Sequence of chain 3.A:
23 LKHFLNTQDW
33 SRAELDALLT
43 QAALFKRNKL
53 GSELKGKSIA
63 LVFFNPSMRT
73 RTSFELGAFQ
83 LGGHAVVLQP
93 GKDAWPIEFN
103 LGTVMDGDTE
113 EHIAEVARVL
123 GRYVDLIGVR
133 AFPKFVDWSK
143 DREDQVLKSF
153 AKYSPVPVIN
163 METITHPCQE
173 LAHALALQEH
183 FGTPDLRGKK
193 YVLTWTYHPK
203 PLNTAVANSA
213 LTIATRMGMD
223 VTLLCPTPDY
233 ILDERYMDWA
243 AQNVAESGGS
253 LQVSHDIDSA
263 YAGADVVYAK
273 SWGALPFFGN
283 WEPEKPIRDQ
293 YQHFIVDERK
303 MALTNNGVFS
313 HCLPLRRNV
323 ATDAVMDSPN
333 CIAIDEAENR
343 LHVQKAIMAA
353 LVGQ

Sequence of chain 1.A:
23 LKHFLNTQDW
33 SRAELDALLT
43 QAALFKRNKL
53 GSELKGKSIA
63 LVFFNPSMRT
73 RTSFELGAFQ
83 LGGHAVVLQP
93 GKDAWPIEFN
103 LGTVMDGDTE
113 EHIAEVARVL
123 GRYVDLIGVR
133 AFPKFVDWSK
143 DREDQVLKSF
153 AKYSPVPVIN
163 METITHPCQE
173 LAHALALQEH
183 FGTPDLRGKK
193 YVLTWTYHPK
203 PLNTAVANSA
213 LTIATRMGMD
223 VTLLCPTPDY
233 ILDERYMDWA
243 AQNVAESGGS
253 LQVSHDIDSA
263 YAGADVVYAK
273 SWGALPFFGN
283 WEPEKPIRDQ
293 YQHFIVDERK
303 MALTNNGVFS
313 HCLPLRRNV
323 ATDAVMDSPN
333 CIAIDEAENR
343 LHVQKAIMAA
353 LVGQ

A protein and the small-molecule ligand that binds it are described below.
Small molecule (SMILES): CC(=O)N[C@@H](CCCNC(N)=O)C(=O)O

Binding-site contacts:
Ligand atom CD contacts residue ARG132 of chain 3.A at 3.0 Å.
Ligand atom NH2 contacts residue SO41 of chain 3.C at 3.2 Å (h-bond).
Ligand atom O1 contacts residue LEU204 of chain 3.A at 4.0 Å.
Ligand atom OXT contacts residue LYS272 of chain 3.A at 2.9 Å (salt-bridge).
Ligand atom CG contacts residue PRO316 of chain 3.A at 3.6 Å (hydrophobic).
Ligand atom CZ contacts residue LEU315 of chain 3.A at 3.5 Å (hydrophobic).
Ligand atom NE contacts residue LEU315 of chain 3.A at 2.9 Å (h-bond).
Ligand atom CB contacts residue GLU164 of chain 3.A at 3.5 Å.
Ligand atom O2 contacts residue THR72 of chain 3.A at 3.4 Å (h-bond).
Ligand atom C2 contacts residue LEU204 of chain 3.A at 3.9 Å (hydrophobic).
Ligand atom CD contacts residue LEU315 of chain 3.A at 3.9 Å (hydrophobic).
Ligand atom C1 contacts residue TRP97 of chain 1.A at 4.0 Å (hydrophobic).
Ligand atom CG contacts residue GLU164 of chain 3.A at 3.9 Å.
Ligand atom CD contacts residue SO41 of chain 3.C at 2.9 Å.
Ligand atom C contacts residue GLU164 of chain 3.A at 3.7 Å.
Ligand atom C2 contacts residue GLU112 of chain 1.A at 3.6 Å.
Ligand atom O2 contacts residue ARG132 of chain 3.A at 3.2 Å (salt-bridge).
Ligand atom CG contacts residue TRP97 of chain 1.A at 3.7 Å (hydrophobic).
Ligand atom CG contacts residue ARG132 of chain 3.A at 3.7 Å.
Ligand atom OXT contacts residue KCX322 of chain 3.A at 4.0 Å.
Ligand atom CZ contacts residue GLN171 of chain 3.A at 3.7 Å.
Ligand atom CZ contacts residue HIS168 of chain 3.A at 3.5 Å.
Ligand atom O2 contacts residue HIS168 of chain 3.A at 2.9 Å (h-bond).
Ligand atom O2 contacts residue GLN171 of chain 3.A at 3.8 Å.
Ligand atom NH2 contacts residue ARG342 of chain 3.A at 3.4 Å (salt-bridge).
Ligand atom CD contacts residue GLU164 of chain 3.A at 3.4 Å.
Ligand atom C contacts residue LYS272 of chain 3.A at 3.8 Å.
Ligand atom NH2 contacts residue LEU315 of chain 3.A at 3.1 Å (h-bond).
Ligand atom NH2 contacts residue CYS314 of chain 3.A at 2.9 Å (h-bond).
Ligand atom O2 contacts residue SO41 of chain 3.C at 2.9 Å (h-bond).
Ligand atom OXT contacts residue LEU204 of chain 3.A at 3.8 Å.
Ligand atom O contacts residue ASN205 of chain 3.A at 3.8 Å.
Ligand atom CG contacts residue SO41 of chain 3.C at 3.5 Å.
Ligand atom CZ contacts residue ARG342 of chain 3.A at 3.6 Å.
Ligand atom O1 contacts residue TRP97 of chain 1.A at 3.8 Å.
Ligand atom NE contacts residue SO41 of chain 3.C at 2.9 Å (h-bond).
Ligand atom O contacts residue GLU164 of chain 3.A at 2.5 Å (salt-bridge).
Ligand atom O2 contacts residue ARG342 of chain 3.A at 3.0 Å (salt-bridge).
Ligand atom NH2 contacts residue GLN171 of chain 3.A at 3.0 Å (h-bond).
Ligand atom CZ contacts residue SO41 of chain 3.C at 2.7 Å.